Binding-site contacts:
Ligand atom N1 contacts residue TYR62 of chain 1.A at 3.6 Å.
Ligand atom C13 contacts residue TYR62 of chain 1.A at 3.4 Å (hydrophobic).
Ligand atom CL contacts residue VAL90 of chain 1.A at 4.0 Å.
Ligand atom C17 contacts residue ILE92 of chain 1.A at 4.0 Å (hydrophobic).
Ligand atom C5 contacts residue TYR62 of chain 1.A at 3.3 Å (hydrophobic).
Ligand atom C5 contacts residue GLN63 of chain 1.A at 3.9 Å.
Ligand atom C19 contacts residue ILE92 of chain 1.A at 3.9 Å (hydrophobic).
Ligand atom C17 contacts residue THR131 of chain 1.A at 3.2 Å.
Ligand atom CL contacts residue LEU64 of chain 1.A at 3.8 Å.
Ligand atom C17 contacts residue ALA133 of chain 1.A at 4.1 Å (hydrophobic).
Ligand atom C4 contacts residue GLN63 of chain 1.A at 3.8 Å.
Ligand atom C10 contacts residue ASP126 of chain 1.A at 4.2 Å.
Ligand atom C15 contacts residue VAL124 of chain 1.A at 4.1 Å (hydrophobic).
Ligand atom C17 contacts residue ASP126 of chain 1.A at 3.5 Å.
Ligand atom C10 contacts residue GLN59 of chain 1.A at 3.0 Å.
Ligand atom C14 contacts residue ASP126 of chain 1.A at 3.9 Å.
Ligand atom C4 contacts residue ASP60 of chain 1.A at 3.5 Å.
Ligand atom C11 contacts residue GLN59 of chain 1.A at 3.6 Å.
Ligand atom C15 contacts residue LYS125 of chain 1.A at 4.1 Å.
Ligand atom C18 contacts residue ASP126 of chain 1.A at 3.5 Å.
Ligand atom C8 contacts residue GLN59 of chain 1.A at 3.8 Å.
Ligand atom C15 contacts residue GLN59 of chain 1.A at 4.2 Å.
Ligand atom C13 contacts residue GLN59 of chain 1.A at 3.5 Å.
Ligand atom C8 contacts residue TYR62 of chain 1.A at 3.8 Å (hydrophobic).
Ligand atom C15 contacts residue ASP126 of chain 1.A at 3.8 Å.
Ligand atom C6 contacts residue ASP60 of chain 1.A at 3.8 Å.
Ligand atom C6 contacts residue TYR62 of chain 1.A at 4.0 Å (hydrophobic).
Ligand atom C16 contacts residue ASP126 of chain 1.A at 3.4 Å.
Ligand atom C18 contacts residue ILE92 of chain 1.A at 3.8 Å (hydrophobic).
Ligand atom N1 contacts residue ASP60 of chain 1.A at 3.5 Å (salt-bridge).
Ligand atom C7 contacts residue TYR62 of chain 1.A at 3.3 Å (hydrophobic).
Ligand atom C19 contacts residue ASP126 of chain 1.A at 3.7 Å.
Ligand atom C14 contacts residue GLN59 of chain 1.A at 4.2 Å.
Ligand atom N1 contacts residue GLN59 of chain 1.A at 3.9 Å.
Ligand atom C16 contacts residue THR131 of chain 1.A at 3.4 Å.
Ligand atom C12 contacts residue GLN59 of chain 1.A at 4.1 Å.
Ligand atom C9 contacts residue GLN59 of chain 1.A at 3.1 Å.
Ligand atom C16 contacts residue ALA133 of chain 1.A at 3.6 Å (hydrophobic).
Ligand atom C5 contacts residue ASP60 of chain 1.A at 3.4 Å.
Ligand atom C16 contacts residue LYS125 of chain 1.A at 3.7 Å.

Sequence of chain 1.A:
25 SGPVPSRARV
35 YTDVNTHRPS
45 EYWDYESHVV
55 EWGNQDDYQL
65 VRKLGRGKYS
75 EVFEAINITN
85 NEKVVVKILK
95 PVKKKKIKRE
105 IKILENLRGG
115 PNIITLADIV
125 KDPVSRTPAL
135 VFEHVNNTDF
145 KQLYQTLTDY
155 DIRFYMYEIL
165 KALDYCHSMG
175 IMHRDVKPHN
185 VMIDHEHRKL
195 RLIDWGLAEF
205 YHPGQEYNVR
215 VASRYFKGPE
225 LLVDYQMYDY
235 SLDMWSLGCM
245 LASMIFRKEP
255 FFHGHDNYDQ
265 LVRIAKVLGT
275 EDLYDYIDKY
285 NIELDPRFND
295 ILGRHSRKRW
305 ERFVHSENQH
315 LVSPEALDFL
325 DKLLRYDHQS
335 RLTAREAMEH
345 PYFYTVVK

A protein and the small-molecule ligand that binds it are described below.
Small molecule (SMILES): COC(=O)CC(=O)NCCCNCc1ccc(-c2ccccc2)c(Cl)c1